The protein below binds the small molecule below.
Small molecule (SMILES): CC(=O)N[C@@H]1[C@@H](O)[C@H](O)[C@@H](CO)O[C@H]1O

Sequence of chain 1.C:
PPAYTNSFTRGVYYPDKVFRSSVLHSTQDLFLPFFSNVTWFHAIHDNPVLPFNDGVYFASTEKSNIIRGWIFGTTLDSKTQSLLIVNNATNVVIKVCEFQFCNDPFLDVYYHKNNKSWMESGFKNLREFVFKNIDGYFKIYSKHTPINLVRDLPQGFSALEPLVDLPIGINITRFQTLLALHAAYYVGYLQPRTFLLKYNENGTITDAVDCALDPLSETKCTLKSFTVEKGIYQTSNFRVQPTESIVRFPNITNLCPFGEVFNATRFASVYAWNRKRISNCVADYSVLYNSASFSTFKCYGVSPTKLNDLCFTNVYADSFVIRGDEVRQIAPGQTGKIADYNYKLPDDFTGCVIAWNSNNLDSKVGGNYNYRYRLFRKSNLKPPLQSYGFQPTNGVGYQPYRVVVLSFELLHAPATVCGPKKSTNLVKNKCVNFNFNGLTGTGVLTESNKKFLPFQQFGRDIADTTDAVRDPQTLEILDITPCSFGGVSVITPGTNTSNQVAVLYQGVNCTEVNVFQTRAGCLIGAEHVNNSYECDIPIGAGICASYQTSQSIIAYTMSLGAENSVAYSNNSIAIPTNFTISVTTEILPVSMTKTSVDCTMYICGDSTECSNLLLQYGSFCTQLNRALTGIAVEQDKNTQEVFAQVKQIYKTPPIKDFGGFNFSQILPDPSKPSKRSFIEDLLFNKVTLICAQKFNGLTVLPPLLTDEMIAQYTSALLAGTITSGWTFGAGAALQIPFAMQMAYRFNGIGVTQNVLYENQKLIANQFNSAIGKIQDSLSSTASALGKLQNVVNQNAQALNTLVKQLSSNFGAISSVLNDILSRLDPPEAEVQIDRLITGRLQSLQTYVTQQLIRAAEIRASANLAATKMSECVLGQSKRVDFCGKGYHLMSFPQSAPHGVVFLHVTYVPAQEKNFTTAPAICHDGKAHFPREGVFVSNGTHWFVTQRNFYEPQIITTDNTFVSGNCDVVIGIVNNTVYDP

Binding-site contacts:
Ligand atom C5 contacts residue ASN713 of chain 1.A at 3.7 Å.
Ligand atom C3 contacts residue ASN713 of chain 1.A at 3.8 Å.
Ligand atom N2 contacts residue ASP800 of chain 1.C at 4.1 Å.
Ligand atom O6 contacts residue ASP800 of chain 1.C at 3.9 Å.
Ligand atom C6 contacts residue ASP800 of chain 1.C at 4.5 Å.
Ligand atom N2 contacts residue ASN713 of chain 1.A at 2.9 Å (h-bond).
Ligand atom C4 contacts residue ASP800 of chain 1.C at 3.9 Å.
Ligand atom C2 contacts residue ASP800 of chain 1.C at 3.2 Å.
Ligand atom C3 contacts residue ASP800 of chain 1.C at 4.0 Å.
Ligand atom C7 contacts residue ASN713 of chain 1.A at 3.5 Å.
Ligand atom O6 contacts residue ILE798 of chain 1.C at 3.5 Å.
Ligand atom C1 contacts residue ASP800 of chain 1.C at 3.3 Å.
Ligand atom C2 contacts residue ASN713 of chain 1.A at 2.5 Å.
Ligand atom C1 contacts residue ASN713 of chain 1.A at 1.4 Å.
Ligand atom C4 contacts residue ASN713 of chain 1.A at 4.2 Å.
Ligand atom O5 contacts residue ASP800 of chain 1.C at 3.1 Å (salt-bridge).
Ligand atom C5 contacts residue ASP800 of chain 1.C at 4.0 Å.
Ligand atom O5 contacts residue ASN713 of chain 1.A at 2.4 Å (h-bond).
Ligand atom O7 contacts residue ASN713 of chain 1.A at 3.5 Å (h-bond).

Sequence of chain 1.A:
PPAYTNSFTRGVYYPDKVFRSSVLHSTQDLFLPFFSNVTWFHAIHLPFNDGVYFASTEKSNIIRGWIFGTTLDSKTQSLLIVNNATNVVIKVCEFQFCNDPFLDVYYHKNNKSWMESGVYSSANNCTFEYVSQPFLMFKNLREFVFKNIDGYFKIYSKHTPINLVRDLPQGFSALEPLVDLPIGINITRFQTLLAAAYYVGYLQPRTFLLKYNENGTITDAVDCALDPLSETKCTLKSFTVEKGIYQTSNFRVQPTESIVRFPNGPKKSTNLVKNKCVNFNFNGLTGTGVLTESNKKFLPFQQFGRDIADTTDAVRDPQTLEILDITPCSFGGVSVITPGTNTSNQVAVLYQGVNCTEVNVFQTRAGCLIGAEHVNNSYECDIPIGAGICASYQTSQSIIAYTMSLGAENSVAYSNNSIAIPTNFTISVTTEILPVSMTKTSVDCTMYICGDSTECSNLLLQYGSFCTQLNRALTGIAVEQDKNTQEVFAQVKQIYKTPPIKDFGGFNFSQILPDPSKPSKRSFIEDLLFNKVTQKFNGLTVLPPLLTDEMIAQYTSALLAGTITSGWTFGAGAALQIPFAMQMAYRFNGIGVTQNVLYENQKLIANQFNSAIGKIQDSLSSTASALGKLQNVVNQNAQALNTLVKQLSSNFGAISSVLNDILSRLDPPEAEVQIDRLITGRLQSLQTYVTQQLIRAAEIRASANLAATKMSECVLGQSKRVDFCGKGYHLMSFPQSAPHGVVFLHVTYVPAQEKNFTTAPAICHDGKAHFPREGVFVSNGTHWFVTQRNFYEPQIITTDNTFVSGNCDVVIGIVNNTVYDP